This protein binds this small molecule.
Small molecule (SMILES): CC1(C)N=C(N)N=C(N)N1OCCCN(Cc1ccccc1)c1ccc(Cl)cc1

Binding-site contacts:
Ligand atom CAN contacts residue ASN108 of chain 1.A at 3.9 Å.
Ligand atom NAH contacts residue ILE14 of chain 1.A at 3.8 Å.
Ligand atom CAC contacts residue ASP54 of chain 1.A at 3.5 Å.
Ligand atom CAL contacts residue PHE58 of chain 1.A at 3.7 Å (hydrophobic).
Ligand atom CAM contacts residue ASN108 of chain 1.A at 3.3 Å.
Ligand atom CAJ contacts residue NDP1 of chain 1.F at 3.4 Å.
Ligand atom NAB contacts residue NDP1 of chain 1.F at 3.9 Å.
Ligand atom CAC contacts residue CYS15 of chain 1.A at 3.9 Å (hydrophobic).
Ligand atom CAR contacts residue LEU119 of chain 1.A at 3.9 Å (hydrophobic).
Ligand atom CAC contacts residue PHE58 of chain 1.A at 3.6 Å (hydrophobic).
Ligand atom CAJ contacts residue ASP54 of chain 1.A at 3.4 Å.
Ligand atom CAI contacts residue MET55 of chain 1.A at 3.7 Å (hydrophobic).
Ligand atom NAB contacts residue PHE58 of chain 1.A at 3.5 Å.
Ligand atom NAH contacts residue ASP54 of chain 1.A at 2.8 Å (salt-bridge).
Ligand atom CAE contacts residue ASP54 of chain 1.A at 3.5 Å.
Ligand atom CAA contacts residue PHE58 of chain 1.A at 3.6 Å (hydrophobic).
Ligand atom NAG contacts residue ILE14 of chain 1.A at 2.8 Å (h-bond).
Ligand atom NAG contacts residue NDP1 of chain 1.F at 3.7 Å.
Ligand atom CAQ contacts residue PHE58 of chain 1.A at 3.6 Å (hydrophobic).
Ligand atom CAI contacts residue ASP54 of chain 1.A at 3.8 Å.
Ligand atom NAF contacts residue NDP1 of chain 1.F at 3.7 Å.
Ligand atom CAZ contacts residue ILE112 of chain 1.A at 3.8 Å (hydrophobic).
Ligand atom NAD contacts residue ASP54 of chain 1.A at 2.8 Å (salt-bridge).
Ligand atom CAN contacts residue ILE112 of chain 1.A at 3.8 Å (hydrophobic).
Ligand atom CBB contacts residue LEU119 of chain 1.A at 3.9 Å (hydrophobic).
Ligand atom OAK contacts residue NDP1 of chain 1.F at 3.6 Å.
Ligand atom NAG contacts residue PHE58 of chain 1.A at 3.8 Å.
Ligand atom NAB contacts residue CYS15 of chain 1.A at 3.5 Å.
Ligand atom NAG contacts residue LEU164 of chain 1.A at 3.3 Å (h-bond).
Ligand atom CAV contacts residue MET55 of chain 1.A at 3.8 Å (hydrophobic).
Ligand atom CAR contacts residue PHE58 of chain 1.A at 3.8 Å (hydrophobic).
Ligand atom CAY contacts residue SER111 of chain 1.A at 3.5 Å.
Ligand atom CAX contacts residue SER111 of chain 1.A at 3.5 Å.
Ligand atom CAU contacts residue MET55 of chain 1.A at 3.8 Å (hydrophobic).
Ligand atom NAG contacts residue TYR170 of chain 1.A at 3.4 Å (h-bond).
Ligand atom CAA contacts residue ILE14 of chain 1.A at 3.6 Å (hydrophobic).
Ligand atom NAH contacts residue THR185 of chain 1.A at 3.7 Å.
Ligand atom NAH contacts residue CYS15 of chain 1.A at 3.4 Å (h-bond).
Ligand atom NAB contacts residue ILE14 of chain 1.A at 3.5 Å (h-bond).
Ligand atom CAA contacts residue NDP1 of chain 1.F at 3.5 Å.

Sequence of chain 1.A:
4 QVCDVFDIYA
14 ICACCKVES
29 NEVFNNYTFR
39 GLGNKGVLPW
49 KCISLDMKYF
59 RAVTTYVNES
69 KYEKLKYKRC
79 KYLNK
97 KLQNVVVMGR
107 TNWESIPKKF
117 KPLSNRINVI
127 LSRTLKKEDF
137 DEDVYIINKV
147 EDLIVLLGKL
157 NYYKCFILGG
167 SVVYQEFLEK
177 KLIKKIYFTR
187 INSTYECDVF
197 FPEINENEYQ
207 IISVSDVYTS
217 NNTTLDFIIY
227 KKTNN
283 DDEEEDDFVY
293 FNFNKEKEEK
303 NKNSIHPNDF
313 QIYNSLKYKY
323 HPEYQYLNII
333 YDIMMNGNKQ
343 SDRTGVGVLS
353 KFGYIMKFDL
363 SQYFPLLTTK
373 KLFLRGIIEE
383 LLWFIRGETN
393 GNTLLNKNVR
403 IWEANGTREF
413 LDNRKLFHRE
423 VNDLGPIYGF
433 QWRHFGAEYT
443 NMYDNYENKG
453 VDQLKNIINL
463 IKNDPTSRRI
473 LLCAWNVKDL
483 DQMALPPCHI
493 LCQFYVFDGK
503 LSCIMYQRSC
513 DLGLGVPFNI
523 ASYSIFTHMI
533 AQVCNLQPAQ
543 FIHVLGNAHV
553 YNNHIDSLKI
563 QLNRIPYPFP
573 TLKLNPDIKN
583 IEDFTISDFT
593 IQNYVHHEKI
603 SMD